A small-molecule ligand and the protein it binds are described below.
Small molecule (SMILES): CC[C@H](C)[C@H](NC(=O)[C@H](CC(C)C)NC(=O)[C@H](CO)NC(=O)CNC(=O)[C@@H](NC(=O)[C@@H](N)[C@@H](C)O)C(C)C)C(=O)N[C@H](C=O)CCC(N)=O

Sequence of chain 35.B:
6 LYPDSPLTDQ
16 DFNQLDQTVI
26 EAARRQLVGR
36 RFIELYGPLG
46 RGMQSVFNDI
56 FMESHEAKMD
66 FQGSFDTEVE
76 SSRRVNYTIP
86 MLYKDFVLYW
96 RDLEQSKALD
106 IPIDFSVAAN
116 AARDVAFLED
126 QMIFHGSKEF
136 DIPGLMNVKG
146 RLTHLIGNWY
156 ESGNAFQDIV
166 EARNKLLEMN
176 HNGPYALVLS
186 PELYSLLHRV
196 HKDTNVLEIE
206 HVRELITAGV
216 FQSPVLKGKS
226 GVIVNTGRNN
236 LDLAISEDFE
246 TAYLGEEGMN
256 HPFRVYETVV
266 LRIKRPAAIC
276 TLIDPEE

Binding-site contacts:
Ligand atom O contacts residue GLU39 of chain 35.B at 3.0 Å (salt-bridge).
Ligand atom CD2 contacts residue LEU40 of chain 35.B at 4.1 Å (hydrophobic).
Ligand atom CG1 contacts residue ARG36 of chain 35.B at 4.0 Å.
Ligand atom CD1 contacts residue LEU40 of chain 35.B at 3.6 Å (hydrophobic).
Ligand atom O contacts residue ARG29 of chain 35.B at 3.2 Å (salt-bridge).
Ligand atom N contacts residue ARG35 of chain 35.B at 4.0 Å.
Ligand atom C contacts residue GLU39 of chain 35.B at 3.6 Å.
Ligand atom N contacts residue ARG29 of chain 35.B at 4.2 Å.
Ligand atom CD1 contacts residue ARG29 of chain 35.B at 3.5 Å.
Ligand atom C contacts residue ARG35 of chain 35.B at 3.9 Å.
Ligand atom CD1 contacts residue ARG36 of chain 35.B at 3.6 Å.
Ligand atom OE1 contacts residue GLU39 of chain 35.B at 3.1 Å (salt-bridge).
Ligand atom N contacts residue PRO43 of chain 35.B at 4.0 Å.
Ligand atom CA contacts residue ARG29 of chain 35.B at 4.1 Å.
Ligand atom CA contacts residue ARG29 of chain 35.B at 3.8 Å.
Ligand atom CG2 contacts residue PRO43 of chain 35.B at 3.8 Å (hydrophobic).
Ligand atom CD1 contacts residue ARG35 of chain 35.B at 4.0 Å.
Ligand atom O contacts residue ASP243 of chain 35.B at 4.1 Å.
Ligand atom C contacts residue ASP243 of chain 35.B at 3.8 Å.
Ligand atom O contacts residue ARG35 of chain 35.B at 2.7 Å (salt-bridge).
Ligand atom CB contacts residue ASP243 of chain 35.B at 4.0 Å.
Ligand atom O contacts residue ARG35 of chain 35.B at 4.0 Å.
Ligand atom CA contacts residue ASP243 of chain 35.B at 3.5 Å.
Ligand atom CB contacts residue ARG36 of chain 35.B at 3.4 Å.
Ligand atom CD contacts residue GLU39 of chain 35.B at 3.2 Å.
Ligand atom O contacts residue ILE25 of chain 35.B at 3.8 Å.
Ligand atom N contacts residue ASP243 of chain 35.B at 3.2 Å (salt-bridge).
Ligand atom C contacts residue ASP243 of chain 35.B at 3.5 Å.
Ligand atom C contacts residue ARG29 of chain 35.B at 3.9 Å.
Ligand atom OE1 contacts residue PHE37 of chain 35.B at 3.7 Å.
Ligand atom CG contacts residue ARG36 of chain 35.B at 3.8 Å.
Ligand atom O contacts residue PRO43 of chain 35.B at 3.8 Å.
Ligand atom CG1 contacts residue ASP243 of chain 35.B at 3.2 Å.
Ligand atom CA contacts residue ASP243 of chain 35.B at 3.6 Å.
Ligand atom CG2 contacts residue ARG35 of chain 35.B at 3.4 Å.
Ligand atom CD contacts residue ARG36 of chain 35.B at 3.7 Å.
Ligand atom NE2 contacts residue GLU39 of chain 35.B at 2.9 Å (salt-bridge).
Ligand atom OE1 contacts residue ARG36 of chain 35.B at 2.9 Å (salt-bridge).
Ligand atom CG2 contacts residue ARG36 of chain 35.B at 4.1 Å.
Ligand atom N contacts residue ASP243 of chain 35.B at 2.6 Å (salt-bridge).